Sequence of chain 1.A:
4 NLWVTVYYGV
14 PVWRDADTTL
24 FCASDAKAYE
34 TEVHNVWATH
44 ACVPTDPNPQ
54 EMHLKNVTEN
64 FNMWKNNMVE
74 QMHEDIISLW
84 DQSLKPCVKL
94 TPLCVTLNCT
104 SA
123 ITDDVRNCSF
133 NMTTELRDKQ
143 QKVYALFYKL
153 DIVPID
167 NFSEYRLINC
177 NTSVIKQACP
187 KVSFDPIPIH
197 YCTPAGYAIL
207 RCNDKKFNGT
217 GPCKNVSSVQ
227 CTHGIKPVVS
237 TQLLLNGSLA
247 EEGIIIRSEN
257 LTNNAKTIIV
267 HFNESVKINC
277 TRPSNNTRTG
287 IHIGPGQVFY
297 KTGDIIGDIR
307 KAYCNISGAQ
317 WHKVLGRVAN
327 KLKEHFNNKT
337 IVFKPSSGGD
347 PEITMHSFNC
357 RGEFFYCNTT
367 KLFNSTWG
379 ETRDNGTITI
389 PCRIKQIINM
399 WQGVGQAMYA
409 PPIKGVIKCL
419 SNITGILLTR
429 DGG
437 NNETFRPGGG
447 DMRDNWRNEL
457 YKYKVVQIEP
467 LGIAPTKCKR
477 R

Binding-site contacts:
Ligand atom O7 contacts residue ASN364 of chain 1.A at 3.4 Å (h-bond).
Ligand atom C5 contacts residue THR366 of chain 1.A at 4.0 Å.
Ligand atom O5 contacts residue ASN364 of chain 1.A at 2.3 Å (h-bond).
Ligand atom C2 contacts residue ASN364 of chain 1.A at 2.5 Å.
Ligand atom C6 contacts residue THR366 of chain 1.A at 4.2 Å.
Ligand atom O6 contacts residue THR366 of chain 1.A at 4.0 Å.
Ligand atom C8 contacts residue ASN364 of chain 1.A at 3.3 Å.
Ligand atom O5 contacts residue THR366 of chain 1.A at 3.5 Å (h-bond).
Ligand atom C7 contacts residue ASN364 of chain 1.A at 2.9 Å.
Ligand atom C1 contacts residue ASN364 of chain 1.A at 1.4 Å.
Ligand atom N2 contacts residue ASN364 of chain 1.A at 2.7 Å (h-bond).
Ligand atom C3 contacts residue ASN364 of chain 1.A at 3.8 Å.
Ligand atom C4 contacts residue ASN364 of chain 1.A at 4.2 Å.
Ligand atom C1 contacts residue THR366 of chain 1.A at 3.9 Å.
Ligand atom C5 contacts residue ASN364 of chain 1.A at 3.6 Å.
Ligand atom O6 contacts residue ASN364 of chain 1.A at 4.4 Å.
Ligand atom C8 contacts residue MET351 of chain 1.A at 3.3 Å (hydrophobic).

A small-molecule ligand and the protein it binds are described below.
Small molecule (SMILES): CC(=O)N[C@H]1[C@H](O[C@H]2[C@H](O)[C@@H](NC(C)=O)CO[C@@H]2CO)O[C@H](CO)[C@@H](O)[C@@H]1O